Binding-site contacts:
Ligand atom O4P contacts residue MSE16 of chain 2.A at 4.3 Å.
Ligand atom C2 contacts residue LYS150 of chain 2.A at 3.4 Å.
Ligand atom O1 contacts residue SER176 of chain 2.A at 4.0 Å.
Ligand atom C2 contacts residue SER117 of chain 2.A at 4.3 Å.
Ligand atom C1 contacts residue GLY53 of chain 2.A at 3.1 Å.
Ligand atom O1P contacts residue ALA116 of chain 2.A at 4.3 Å.
Ligand atom O4P contacts residue LYS150 of chain 2.A at 4.4 Å.
Ligand atom O2P contacts residue MSE16 of chain 2.A at 3.1 Å.
Ligand atom P contacts residue ALA118 of chain 2.A at 3.8 Å.
Ligand atom O1 contacts residue GLY53 of chain 2.A at 2.6 Å (h-bond).
Ligand atom C2 contacts residue ALA118 of chain 2.A at 3.3 Å (hydrophobic).
Ligand atom O4P contacts residue ASP175 of chain 2.A at 4.3 Å.
Ligand atom P contacts residue ASP15 of chain 2.A at 3.0 Å.
Ligand atom O1 contacts residue LYS150 of chain 2.A at 3.3 Å.
Ligand atom C1 contacts residue ASP15 of chain 2.A at 3.9 Å.
Ligand atom O3P contacts residue ALA118 of chain 2.A at 4.0 Å.
Ligand atom O1 contacts residue GLY179 of chain 2.A at 4.0 Å.
Ligand atom O3P contacts residue ASP17 of chain 2.A at 2.8 Å (salt-bridge).
Ligand atom O2P contacts residue ALA118 of chain 2.A at 4.0 Å.
Ligand atom O3P contacts residue SER119 of chain 2.A at 4.0 Å.
Ligand atom P contacts residue MSE16 of chain 2.A at 4.3 Å.
Ligand atom C1 contacts residue CA1 of chain 2.D at 3.9 Å.
Ligand atom P contacts residue LYS150 of chain 2.A at 4.0 Å.
Ligand atom P contacts residue ASP17 of chain 2.A at 3.6 Å.
Ligand atom O1P contacts residue LYS150 of chain 2.A at 2.9 Å (salt-bridge).
Ligand atom O1P contacts residue ASP15 of chain 2.A at 3.2 Å (salt-bridge).
Ligand atom P contacts residue SER117 of chain 2.A at 3.4 Å.
Ligand atom O2P contacts residue ASP17 of chain 2.A at 2.9 Å (salt-bridge).
Ligand atom O2P contacts residue ASP15 of chain 2.A at 3.2 Å (salt-bridge).
Ligand atom O1P contacts residue SER117 of chain 2.A at 3.4 Å.
Ligand atom O1P contacts residue ALA118 of chain 2.A at 2.9 Å (h-bond).
Ligand atom C2 contacts residue GLY53 of chain 2.A at 3.7 Å.
Ligand atom C1 contacts residue LYS150 of chain 2.A at 3.7 Å.
Ligand atom C2 contacts residue ASP15 of chain 2.A at 4.1 Å.
Ligand atom P contacts residue CA1 of chain 2.D at 3.8 Å.
Ligand atom O4P contacts residue ASP17 of chain 2.A at 3.0 Å (salt-bridge).
Ligand atom O4P contacts residue ASP15 of chain 2.A at 2.4 Å (salt-bridge).
Ligand atom O4P contacts residue CA1 of chain 2.D at 2.1 Å.
Ligand atom O2P contacts residue SER117 of chain 2.A at 2.4 Å (h-bond).
Ligand atom O3P contacts residue SER117 of chain 2.A at 4.0 Å.

This small molecule binds to this protein.
Small molecule (SMILES): O=C(O)COP(=O)(O)O

Sequence of chain 2.A:
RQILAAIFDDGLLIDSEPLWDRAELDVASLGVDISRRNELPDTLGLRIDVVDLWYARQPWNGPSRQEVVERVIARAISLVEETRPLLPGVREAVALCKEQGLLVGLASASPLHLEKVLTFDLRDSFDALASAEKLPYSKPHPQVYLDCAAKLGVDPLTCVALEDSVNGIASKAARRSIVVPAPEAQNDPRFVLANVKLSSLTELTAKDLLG